Sequence of chain 1.B:
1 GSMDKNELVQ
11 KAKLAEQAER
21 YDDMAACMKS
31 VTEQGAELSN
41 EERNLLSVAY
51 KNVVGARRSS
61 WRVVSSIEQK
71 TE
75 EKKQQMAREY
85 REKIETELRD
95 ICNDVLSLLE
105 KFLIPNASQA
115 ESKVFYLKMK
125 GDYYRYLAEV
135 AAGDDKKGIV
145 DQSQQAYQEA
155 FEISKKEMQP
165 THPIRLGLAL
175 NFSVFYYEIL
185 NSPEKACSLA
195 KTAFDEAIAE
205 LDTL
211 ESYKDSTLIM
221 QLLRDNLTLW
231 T

Binding-site contacts:
Ligand atom C contacts residue GLU182 of chain 1.B at 3.6 Å.
Ligand atom O3P contacts residue TYR130 of chain 1.B at 3.0 Å (h-bond).
Ligand atom O1P contacts residue ARG129 of chain 1.B at 2.7 Å (salt-bridge).
Ligand atom O contacts residue VAL178 of chain 1.B at 2.9 Å.
Ligand atom O2P contacts residue TYR130 of chain 1.B at 3.8 Å.
Ligand atom CG2 contacts residue VAL178 of chain 1.B at 3.7 Å (hydrophobic).
Ligand atom P contacts residue ARG129 of chain 1.B at 3.1 Å.
Ligand atom OG1 contacts residue GLY171 of chain 1.B at 3.8 Å.
Ligand atom CG2 contacts residue ARG129 of chain 1.B at 3.3 Å.
Ligand atom O3P contacts residue ARG129 of chain 1.B at 2.7 Å (salt-bridge).
Ligand atom OG contacts residue GLU182 of chain 1.B at 2.6 Å (salt-bridge).
Ligand atom OG1 contacts residue LYS122 of chain 1.B at 3.2 Å.
Ligand atom NZ contacts residue ARG58 of chain 1.B at 3.7 Å.
Ligand atom N contacts residue ASN226 of chain 1.B at 3.2 Å (h-bond).
Ligand atom CA contacts residue GLU182 of chain 1.B at 3.1 Å.
Ligand atom CB contacts residue LYS51 of chain 1.B at 3.7 Å.
Ligand atom CB contacts residue VAL178 of chain 1.B at 3.4 Å (hydrophobic).
Ligand atom CG2 contacts residue ASN175 of chain 1.B at 3.3 Å.
Ligand atom CB contacts residue GLU182 of chain 1.B at 3.5 Å.
Ligand atom CB contacts residue ASN226 of chain 1.B at 3.7 Å.
Ligand atom CB contacts residue LEU222 of chain 1.B at 3.6 Å (hydrophobic).
Ligand atom CA contacts residue ASN175 of chain 1.B at 3.2 Å.
Ligand atom CB contacts residue GLU182 of chain 1.B at 2.8 Å.
Ligand atom CB contacts residue LYS122 of chain 1.B at 3.8 Å.
Ligand atom N contacts residue GLU182 of chain 1.B at 2.5 Å (salt-bridge).
Ligand atom O contacts residue ASN226 of chain 1.B at 3.8 Å.
Ligand atom OG contacts residue TRP230 of chain 1.B at 3.5 Å (h-bond).
Ligand atom N contacts residue ASN175 of chain 1.B at 2.8 Å (h-bond).
Ligand atom O3P contacts residue ASP126 of chain 1.B at 3.8 Å.
Ligand atom O2P contacts residue ARG58 of chain 1.B at 3.5 Å (salt-bridge).
Ligand atom O1P contacts residue ARG58 of chain 1.B at 3.1 Å (salt-bridge).
Ligand atom CE contacts residue ARG58 of chain 1.B at 3.4 Å.
Ligand atom OG1 contacts residue ASN175 of chain 1.B at 3.3 Å (h-bond).
Ligand atom CG2 contacts residue LYS51 of chain 1.B at 3.9 Å.
Ligand atom C contacts residue ASN175 of chain 1.B at 3.5 Å.
Ligand atom NZ contacts residue GLU182 of chain 1.B at 3.9 Å.
Ligand atom P contacts residue ARG58 of chain 1.B at 3.7 Å.
Ligand atom CD contacts residue ARG62 of chain 1.B at 3.7 Å.
Ligand atom CB contacts residue ASN175 of chain 1.B at 2.9 Å.
Ligand atom CB contacts residue ASN175 of chain 1.B at 3.6 Å.

The small molecule below binds the protein below.
Small molecule (SMILES): CC(C)[C@H](NC(=O)[C@@H](NC(=O)[C@@H](NC(=O)[C@@H](NC(=O)[C@H](C)NC(=O)[C@H](CO)NC(=O)[C@@H](N)CCCCN)[C@@H](C)OP(=O)(O)O)[C@@H](C)O)[C@@H](C)O)C(N)=O